This small molecule binds to this protein.
Small molecule (SMILES): C[C@@H](c1ncncc1F)[C@](O)(Cn1cncn1)c1ccc(F)cc1F

Binding-site contacts:
Ligand atom C21 contacts residue LEU374 of chain 1.A at 3.5 Å (hydrophobic).
Ligand atom F3 contacts residue GLY304 of chain 1.A at 3.4 Å.
Ligand atom F2 contacts residue LEU377 of chain 1.A at 3.7 Å.
Ligand atom N6 contacts residue LEU374 of chain 1.A at 4.0 Å.
Ligand atom N5 contacts residue LEU374 of chain 1.A at 3.9 Å.
Ligand atom C17 contacts residue HEM1 of chain 1.B at 4.0 Å.
Ligand atom F3 contacts residue VAL305 of chain 1.A at 4.0 Å.
Ligand atom F1 contacts residue PHE128 of chain 1.A at 3.9 Å.
Ligand atom C14 contacts residue TYR134 of chain 1.A at 4.0 Å (hydrophobic).
Ligand atom F1 contacts residue PHE230 of chain 1.A at 3.3 Å.
Ligand atom C25 contacts residue THR312 of chain 1.A at 3.7 Å.
Ligand atom F2 contacts residue HEM1 of chain 1.B at 4.0 Å.
Ligand atom C19 contacts residue GLY304 of chain 1.A at 3.5 Å.
Ligand atom C24 contacts residue LEU374 of chain 1.A at 3.7 Å (hydrophobic).
Ligand atom N8 contacts residue HEM1 of chain 1.B at 2.2 Å.
Ligand atom N5 contacts residue THR312 of chain 1.A at 4.1 Å.
Ligand atom C19 contacts residue PHE128 of chain 1.A at 3.7 Å (hydrophobic).
Ligand atom F2 contacts residue TYR120 of chain 1.A at 3.2 Å.
Ligand atom F3 contacts residue ILE133 of chain 1.A at 3.6 Å.
Ligand atom N7 contacts residue GLY308 of chain 1.A at 3.0 Å.
Ligand atom F3 contacts residue HEM1 of chain 1.B at 4.0 Å.
Ligand atom C25 contacts residue HEM1 of chain 1.B at 3.1 Å.
Ligand atom F1 contacts residue GLY308 of chain 1.A at 3.8 Å.
Ligand atom C12 contacts residue LEU374 of chain 1.A at 3.8 Å (hydrophobic).
Ligand atom N7 contacts residue THR312 of chain 1.A at 3.8 Å.
Ligand atom N9 contacts residue SER376 of chain 1.A at 3.9 Å.
Ligand atom O4 contacts residue HEM1 of chain 1.B at 4.1 Å.
Ligand atom C18 contacts residue TYR120 of chain 1.A at 4.0 Å (hydrophobic).
Ligand atom C25 contacts residue GLY309 of chain 1.A at 4.0 Å.
Ligand atom C20 contacts residue HEM1 of chain 1.B at 3.6 Å.
Ligand atom O4 contacts residue LEU374 of chain 1.A at 4.0 Å.
Ligand atom C22 contacts residue GLY304 of chain 1.A at 3.9 Å.
Ligand atom C25 contacts residue GLY308 of chain 1.A at 3.3 Å.
Ligand atom C21 contacts residue HEM1 of chain 1.B at 3.2 Å.
Ligand atom N8 contacts residue THR312 of chain 1.A at 4.0 Å.
Ligand atom N9 contacts residue LEU374 of chain 1.A at 4.0 Å.
Ligand atom C23 contacts residue SER376 of chain 1.A at 3.5 Å.
Ligand atom C23 contacts residue LEU377 of chain 1.A at 3.9 Å (hydrophobic).
Ligand atom C16 contacts residue GLY308 of chain 1.A at 4.0 Å.
Ligand atom C19 contacts residue GLY308 of chain 1.A at 3.9 Å.

Sequence of chain 1.A:
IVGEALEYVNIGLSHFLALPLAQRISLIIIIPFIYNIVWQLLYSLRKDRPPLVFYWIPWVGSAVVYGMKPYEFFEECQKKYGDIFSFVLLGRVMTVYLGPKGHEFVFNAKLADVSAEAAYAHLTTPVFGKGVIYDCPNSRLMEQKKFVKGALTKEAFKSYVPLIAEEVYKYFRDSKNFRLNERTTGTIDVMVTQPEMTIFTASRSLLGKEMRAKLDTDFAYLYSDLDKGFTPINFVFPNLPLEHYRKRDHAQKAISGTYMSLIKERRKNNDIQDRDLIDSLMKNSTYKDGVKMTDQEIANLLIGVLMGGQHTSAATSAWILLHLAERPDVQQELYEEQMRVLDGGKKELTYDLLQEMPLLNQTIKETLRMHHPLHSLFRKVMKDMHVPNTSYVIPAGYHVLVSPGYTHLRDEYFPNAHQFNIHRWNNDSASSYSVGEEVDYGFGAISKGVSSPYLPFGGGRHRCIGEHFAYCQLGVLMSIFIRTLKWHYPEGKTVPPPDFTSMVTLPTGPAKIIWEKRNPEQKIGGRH